The small molecule below binds the protein below.
Small molecule (SMILES): CC(C)NC[C@H](O)COc1ccc(S(N)(=O)=O)cc1

Binding-site contacts:
Ligand atom O08 contacts residue TRP205 of chain 1.A at 3.5 Å.
Ligand atom S07 contacts residue GOL1 of chain 1.E at 4.0 Å.
Ligand atom C01 contacts residue LEU194 of chain 1.A at 3.9 Å (hydrophobic).
Ligand atom O08 contacts residue LEU194 of chain 1.A at 3.4 Å.
Ligand atom N10 contacts residue ZN1 of chain 1.B at 1.9 Å.
Ligand atom O09 contacts residue VAL139 of chain 1.A at 3.8 Å.
Ligand atom C04 contacts residue GOL1 of chain 1.E at 3.8 Å.
Ligand atom C01 contacts residue HIS91 of chain 1.A at 4.1 Å.
Ligand atom C06 contacts residue THR196 of chain 1.A at 3.2 Å.
Ligand atom N10 contacts residue GOL1 of chain 1.E at 3.1 Å (h-bond).
Ligand atom S07 contacts residue THR195 of chain 1.A at 3.9 Å.
Ligand atom C02 contacts residue GOL1 of chain 1.E at 3.9 Å.
Ligand atom N10 contacts residue THR195 of chain 1.A at 2.8 Å (h-bond).
Ligand atom S07 contacts residue HIS91 of chain 1.A at 3.9 Å.
Ligand atom C19 contacts residue VAL131 of chain 1.A at 3.8 Å (hydrophobic).
Ligand atom C03 contacts residue GOL1 of chain 1.E at 3.8 Å.
Ligand atom C05 contacts residue THR196 of chain 1.A at 3.2 Å.
Ligand atom S07 contacts residue ZN1 of chain 1.B at 3.0 Å.
Ligand atom O09 contacts residue TRP205 of chain 1.A at 4.0 Å.
Ligand atom C01 contacts residue GOL1 of chain 1.E at 3.5 Å.
Ligand atom N10 contacts residue HIS93 of chain 1.A at 3.3 Å (h-bond).
Ligand atom C06 contacts residue LEU194 of chain 1.A at 3.9 Å (hydrophobic).
Ligand atom O08 contacts residue THR195 of chain 1.A at 3.0 Å (h-bond).
Ligand atom N10 contacts residue HIS91 of chain 1.A at 3.2 Å (h-bond).
Ligand atom C02 contacts residue VAL118 of chain 1.A at 3.8 Å (hydrophobic).
Ligand atom N10 contacts residue HIS116 of chain 1.A at 3.4 Å (h-bond).
Ligand atom O09 contacts residue HIS116 of chain 1.A at 3.4 Å (h-bond).
Ligand atom C03 contacts residue GLN89 of chain 1.A at 3.9 Å.
Ligand atom C04 contacts residue LEU194 of chain 1.A at 4.1 Å (hydrophobic).
Ligand atom C05 contacts residue GOL1 of chain 1.E at 3.6 Å.
Ligand atom C02 contacts residue HIS91 of chain 1.A at 4.0 Å.
Ligand atom O08 contacts residue SER193 of chain 1.A at 4.1 Å.
Ligand atom S07 contacts residue HIS116 of chain 1.A at 4.0 Å.
Ligand atom O09 contacts residue ZN1 of chain 1.B at 3.1 Å.
Ligand atom O09 contacts residue HIS91 of chain 1.A at 3.3 Å.
Ligand atom C06 contacts residue GOL1 of chain 1.E at 3.1 Å.
Ligand atom C03 contacts residue LEU194 of chain 1.A at 3.9 Å (hydrophobic).
Ligand atom O09 contacts residue VAL118 of chain 1.A at 3.9 Å.
Ligand atom C02 contacts residue LEU194 of chain 1.A at 3.8 Å (hydrophobic).
Ligand atom C19 contacts residue VAL127 of chain 1.A at 3.8 Å (hydrophobic).

Sequence of chain 1.A:
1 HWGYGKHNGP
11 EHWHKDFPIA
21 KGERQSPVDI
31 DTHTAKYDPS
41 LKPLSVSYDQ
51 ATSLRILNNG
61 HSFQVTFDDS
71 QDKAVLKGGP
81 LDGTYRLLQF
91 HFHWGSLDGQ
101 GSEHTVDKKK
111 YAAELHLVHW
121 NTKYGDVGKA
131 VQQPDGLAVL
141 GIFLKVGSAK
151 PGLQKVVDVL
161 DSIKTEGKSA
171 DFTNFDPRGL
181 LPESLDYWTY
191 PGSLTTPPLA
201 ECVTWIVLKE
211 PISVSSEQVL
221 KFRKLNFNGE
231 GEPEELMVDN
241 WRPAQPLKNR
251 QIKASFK